Binding-site contacts:
Ligand atom C7 contacts residue ASN402 of chain 1.D at 3.0 Å.
Ligand atom C1 contacts residue ASN402 of chain 1.D at 1.4 Å.
Ligand atom C6 contacts residue ASN402 of chain 1.D at 4.3 Å.
Ligand atom C8 contacts residue GLN392 of chain 1.D at 3.2 Å.
Ligand atom C5 contacts residue ASN402 of chain 1.D at 3.7 Å.
Ligand atom N2 contacts residue ASN402 of chain 1.D at 2.9 Å (h-bond).
Ligand atom C7 contacts residue GLN392 of chain 1.D at 3.3 Å.
Ligand atom O7 contacts residue GLN392 of chain 1.D at 3.5 Å (h-bond).
Ligand atom C4 contacts residue ASN402 of chain 1.D at 4.2 Å.
Ligand atom O7 contacts residue ASN402 of chain 1.D at 2.7 Å (h-bond).
Ligand atom O5 contacts residue ASN402 of chain 1.D at 2.4 Å (h-bond).
Ligand atom C2 contacts residue ASN402 of chain 1.D at 2.5 Å.
Ligand atom C3 contacts residue ASN402 of chain 1.D at 3.8 Å.
Ligand atom N2 contacts residue GLN392 of chain 1.D at 4.0 Å.
Ligand atom C8 contacts residue ASN402 of chain 1.D at 4.3 Å.

Sequence of chain 1.D:
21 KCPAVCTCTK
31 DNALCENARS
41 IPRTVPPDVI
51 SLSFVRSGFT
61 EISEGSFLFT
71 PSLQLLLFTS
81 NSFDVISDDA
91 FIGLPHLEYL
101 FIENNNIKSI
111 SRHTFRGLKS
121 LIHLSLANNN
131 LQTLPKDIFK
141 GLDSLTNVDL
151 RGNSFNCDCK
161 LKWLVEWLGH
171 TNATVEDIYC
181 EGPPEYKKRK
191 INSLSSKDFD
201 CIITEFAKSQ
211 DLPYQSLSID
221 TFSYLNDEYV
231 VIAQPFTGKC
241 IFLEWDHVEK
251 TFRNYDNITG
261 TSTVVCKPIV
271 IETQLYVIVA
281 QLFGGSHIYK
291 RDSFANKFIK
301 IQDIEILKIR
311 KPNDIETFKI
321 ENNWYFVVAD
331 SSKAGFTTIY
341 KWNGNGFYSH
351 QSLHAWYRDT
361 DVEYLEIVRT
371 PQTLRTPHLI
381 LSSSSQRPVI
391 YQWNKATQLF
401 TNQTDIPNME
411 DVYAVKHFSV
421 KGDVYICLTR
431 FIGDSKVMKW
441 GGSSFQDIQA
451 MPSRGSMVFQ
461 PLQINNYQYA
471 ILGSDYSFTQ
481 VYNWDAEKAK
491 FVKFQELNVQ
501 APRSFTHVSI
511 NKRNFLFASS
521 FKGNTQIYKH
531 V

The protein below binds the small molecule below.
Small molecule (SMILES): CC(=O)N[C@@H]1[C@@H](O)[C@H](O)[C@@H](CO)O[C@H]1O